Binding-site contacts:
Ligand atom C7C contacts residue TYR128 of chain 60.A at 3.6 Å (hydrophobic).
Ligand atom C31 contacts residue ALA150 of chain 60.A at 3.5 Å (hydrophobic).
Ligand atom C4 contacts residue PHE186 of chain 60.A at 3.6 Å (hydrophobic).
Ligand atom O1B contacts residue TYR128 of chain 60.A at 3.9 Å.
Ligand atom C6C contacts residue MET221 of chain 60.A at 3.7 Å (hydrophobic).
Ligand atom C5B contacts residue TYR197 of chain 60.A at 3.7 Å (hydrophobic).
Ligand atom C3B contacts residue MET221 of chain 60.A at 3.8 Å (hydrophobic).
Ligand atom C31 contacts residue SER175 of chain 60.A at 3.6 Å.
Ligand atom N3A contacts residue ASN219 of chain 60.A at 3.0 Å (h-bond).
Ligand atom O1 contacts residue ALA24 of chain 60.C at 3.6 Å.
Ligand atom C4 contacts residue TYR152 of chain 60.A at 3.9 Å (hydrophobic).
Ligand atom C3C contacts residue VAL188 of chain 60.A at 3.3 Å (hydrophobic).
Ligand atom N2 contacts residue PHE186 of chain 60.A at 3.7 Å.
Ligand atom C5 contacts residue TYR152 of chain 60.A at 3.8 Å (hydrophobic).
Ligand atom C3C contacts residue TYR128 of chain 60.A at 3.9 Å (hydrophobic).
Ligand atom O1 contacts residue PHE186 of chain 60.A at 3.5 Å.
Ligand atom C6C contacts residue VAL191 of chain 60.A at 3.2 Å (hydrophobic).
Ligand atom C4 contacts residue MET224 of chain 60.A at 3.8 Å (hydrophobic).
Ligand atom C31 contacts residue VAL176 of chain 60.A at 3.3 Å (hydrophobic).
Ligand atom C6B contacts residue TYR197 of chain 60.A at 3.6 Å (hydrophobic).
Ligand atom C5B contacts residue LEU106 of chain 60.A at 3.5 Å (hydrophobic).
Ligand atom CM1 contacts residue SER107 of chain 60.A at 3.9 Å.
Ligand atom C6B contacts residue LEU106 of chain 60.A at 3.9 Å (hydrophobic).
Ligand atom C1B contacts residue MET221 of chain 60.A at 3.8 Å (hydrophobic).
Ligand atom C5C contacts residue ILE104 of chain 60.A at 3.8 Å (hydrophobic).
Ligand atom C3 contacts residue PHE186 of chain 60.A at 3.8 Å (hydrophobic).
Ligand atom C7C contacts residue TYR197 of chain 60.A at 3.8 Å (hydrophobic).
Ligand atom C4B contacts residue LEU106 of chain 60.A at 3.7 Å (hydrophobic).
Ligand atom C2C contacts residue VAL188 of chain 60.A at 3.2 Å (hydrophobic).
Ligand atom C31 contacts residue PRO174 of chain 60.A at 3.4 Å (hydrophobic).
Ligand atom N2 contacts residue ALA24 of chain 60.C at 3.4 Å.
Ligand atom C5 contacts residue PHE186 of chain 60.A at 3.5 Å (hydrophobic).
Ligand atom C4C contacts residue TYR152 of chain 60.A at 3.8 Å (hydrophobic).
Ligand atom O1B contacts residue MET221 of chain 60.A at 3.4 Å.
Ligand atom C3 contacts residue PRO174 of chain 60.A at 3.8 Å (hydrophobic).
Ligand atom O1 contacts residue TYR152 of chain 60.A at 3.9 Å.
Ligand atom O1 contacts residue VAL188 of chain 60.A at 3.8 Å.
Ligand atom C4A contacts residue ASN219 of chain 60.A at 3.5 Å.
Ligand atom C2B contacts residue MET221 of chain 60.A at 3.5 Å (hydrophobic).
Ligand atom C5C contacts residue TYR128 of chain 60.A at 3.5 Å (hydrophobic).

Sequence of chain 60.C:
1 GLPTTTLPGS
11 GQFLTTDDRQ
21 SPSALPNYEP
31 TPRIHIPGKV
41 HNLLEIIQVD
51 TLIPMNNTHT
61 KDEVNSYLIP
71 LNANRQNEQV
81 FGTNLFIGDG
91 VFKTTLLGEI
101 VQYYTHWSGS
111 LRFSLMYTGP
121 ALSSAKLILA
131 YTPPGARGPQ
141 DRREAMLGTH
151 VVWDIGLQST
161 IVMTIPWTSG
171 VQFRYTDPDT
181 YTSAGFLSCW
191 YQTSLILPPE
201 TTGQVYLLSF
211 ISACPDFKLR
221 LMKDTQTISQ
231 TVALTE

Sequence of chain 60.A:
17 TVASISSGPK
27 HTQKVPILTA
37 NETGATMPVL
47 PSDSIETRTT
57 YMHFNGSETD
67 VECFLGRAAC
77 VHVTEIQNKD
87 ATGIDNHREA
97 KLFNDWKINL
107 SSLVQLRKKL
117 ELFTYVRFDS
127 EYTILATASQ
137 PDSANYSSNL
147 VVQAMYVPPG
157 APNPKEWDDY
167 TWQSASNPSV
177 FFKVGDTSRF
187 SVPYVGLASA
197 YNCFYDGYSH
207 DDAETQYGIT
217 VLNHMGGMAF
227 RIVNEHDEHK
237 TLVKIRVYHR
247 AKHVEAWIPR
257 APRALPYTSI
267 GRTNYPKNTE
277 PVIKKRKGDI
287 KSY

This small molecule binds to this protein.
Small molecule (SMILES): Cc1cc(CCCCCCCOc2ccc(C3=N[C@@H](C)CO3)cc2)on1